Sequence of chain 1.B:
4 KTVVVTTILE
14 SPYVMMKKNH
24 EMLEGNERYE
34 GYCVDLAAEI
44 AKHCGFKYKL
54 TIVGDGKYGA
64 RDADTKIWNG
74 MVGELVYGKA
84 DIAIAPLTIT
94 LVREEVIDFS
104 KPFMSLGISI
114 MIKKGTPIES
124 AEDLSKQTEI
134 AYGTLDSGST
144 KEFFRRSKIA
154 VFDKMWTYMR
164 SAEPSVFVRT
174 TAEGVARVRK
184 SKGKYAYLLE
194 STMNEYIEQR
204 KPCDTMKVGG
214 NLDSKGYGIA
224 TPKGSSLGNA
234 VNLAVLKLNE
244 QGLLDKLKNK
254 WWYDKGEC

The small molecule below binds the protein below.
Small molecule (SMILES): Cc1onc(O)c1C[C@H](N)C(=O)O

Binding-site contacts:
Ligand atom OT2 contacts residue SER142 of chain 1.B at 4.0 Å.
Ligand atom OE2 contacts residue MET196 of chain 1.B at 3.5 Å.
Ligand atom N contacts residue GLU193 of chain 1.B at 2.6 Å (salt-bridge).
Ligand atom CA contacts residue GLU193 of chain 1.B at 3.5 Å.
Ligand atom C contacts residue TYR61 of chain 1.B at 3.7 Å (hydrophobic).
Ligand atom CG contacts residue GLU193 of chain 1.B at 3.3 Å.
Ligand atom CD1 contacts residue THR143 of chain 1.B at 3.8 Å.
Ligand atom C contacts residue THR91 of chain 1.B at 3.8 Å.
Ligand atom OT1 contacts residue SER142 of chain 1.B at 2.9 Å (h-bond).
Ligand atom N contacts residue TYR220 of chain 1.B at 3.6 Å.
Ligand atom CE2 contacts residue TYR220 of chain 1.B at 4.0 Å (hydrophobic).
Ligand atom OT2 contacts residue LEU90 of chain 1.B at 3.7 Å.
Ligand atom NE1 contacts residue GLU193 of chain 1.B at 3.1 Å (salt-bridge).
Ligand atom OE2 contacts residue GLU193 of chain 1.B at 3.5 Å (salt-bridge).
Ligand atom OT1 contacts residue GLY141 of chain 1.B at 3.2 Å.
Ligand atom CA contacts residue THR91 of chain 1.B at 3.5 Å.
Ligand atom N contacts residue THR91 of chain 1.B at 2.8 Å (h-bond).
Ligand atom CE2 contacts residue PRO89 of chain 1.B at 4.0 Å (hydrophobic).
Ligand atom OE1 contacts residue THR143 of chain 1.B at 2.8 Å (h-bond).
Ligand atom OT2 contacts residue ARG96 of chain 1.B at 2.7 Å (salt-bridge).
Ligand atom C contacts residue ARG96 of chain 1.B at 3.5 Å.
Ligand atom CD1 contacts residue GLU193 of chain 1.B at 3.7 Å.
Ligand atom CE2 contacts residue MET196 of chain 1.B at 3.9 Å (hydrophobic).
Ligand atom N contacts residue PRO89 of chain 1.B at 3.0 Å (h-bond).
Ligand atom OT2 contacts residue TYR61 of chain 1.B at 3.7 Å.
Ligand atom C contacts residue SER142 of chain 1.B at 3.4 Å.
Ligand atom CA contacts residue SER142 of chain 1.B at 3.5 Å.
Ligand atom CD2 contacts residue GLU193 of chain 1.B at 3.2 Å.
Ligand atom OT2 contacts residue PRO89 of chain 1.B at 3.9 Å.
Ligand atom CE2 contacts residue GLU13 of chain 1.B at 4.0 Å.
Ligand atom CE2 contacts residue GLU193 of chain 1.B at 3.6 Å.
Ligand atom OT2 contacts residue THR91 of chain 1.B at 3.0 Å (h-bond).
Ligand atom CE2 contacts residue TYR61 of chain 1.B at 3.1 Å (hydrophobic).
Ligand atom CB contacts residue LEU138 of chain 1.B at 3.8 Å (hydrophobic).
Ligand atom OT1 contacts residue TYR61 of chain 1.B at 3.5 Å.
Ligand atom CG contacts residue LEU138 of chain 1.B at 4.0 Å (hydrophobic).
Ligand atom CB contacts residue GLU193 of chain 1.B at 4.0 Å.
Ligand atom CB contacts residue TYR61 of chain 1.B at 3.7 Å (hydrophobic).
Ligand atom OT1 contacts residue ARG96 of chain 1.B at 2.9 Å (salt-bridge).
Ligand atom NE1 contacts residue LEU192 of chain 1.B at 3.7 Å.